This protein binds this small molecule.
Small molecule (SMILES): CNCCCc1cccc(CCc2cc(C)cc(N)n2)c1

Sequence of chain 1.B:
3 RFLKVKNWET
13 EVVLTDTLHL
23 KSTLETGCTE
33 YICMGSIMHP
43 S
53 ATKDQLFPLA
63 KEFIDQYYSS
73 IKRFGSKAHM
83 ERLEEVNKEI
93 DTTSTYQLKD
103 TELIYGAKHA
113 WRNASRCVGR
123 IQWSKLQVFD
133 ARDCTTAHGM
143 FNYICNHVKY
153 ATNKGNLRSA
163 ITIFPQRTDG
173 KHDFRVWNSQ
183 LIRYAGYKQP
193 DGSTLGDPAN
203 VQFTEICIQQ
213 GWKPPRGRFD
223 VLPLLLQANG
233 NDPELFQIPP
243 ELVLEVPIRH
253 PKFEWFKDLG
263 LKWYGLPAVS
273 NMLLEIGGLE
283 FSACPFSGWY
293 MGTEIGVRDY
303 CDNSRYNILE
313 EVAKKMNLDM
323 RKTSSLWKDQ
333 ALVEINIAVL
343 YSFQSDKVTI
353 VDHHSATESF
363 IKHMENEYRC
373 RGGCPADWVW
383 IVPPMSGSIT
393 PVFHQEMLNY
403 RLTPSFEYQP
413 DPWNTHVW

Binding-site contacts:
Ligand atom C16 contacts residue HEM1 of chain 1.I at 3.3 Å.
Ligand atom C02 contacts residue HEM1 of chain 1.I at 3.7 Å.
Ligand atom N02 contacts residue HEM1 of chain 1.I at 3.4 Å.
Ligand atom C12 contacts residue VAL271 of chain 1.B at 3.3 Å (hydrophobic).
Ligand atom C14 contacts residue VAL271 of chain 1.B at 3.4 Å (hydrophobic).
Ligand atom C02 contacts residue TRP291 of chain 1.B at 3.7 Å (hydrophobic).
Ligand atom C14 contacts residue HEM1 of chain 1.I at 3.3 Å.
Ligand atom C07 contacts residue HEM1 of chain 1.I at 3.4 Å.
Ligand atom N02 contacts residue GLU296 of chain 1.B at 2.8 Å (salt-bridge).
Ligand atom C17 contacts residue HEM1 of chain 1.I at 3.7 Å.
Ligand atom C06 contacts residue PRO269 of chain 1.B at 3.9 Å (hydrophobic).
Ligand atom C19 contacts residue ASN273 of chain 1.B at 3.6 Å.
Ligand atom N01 contacts residue PRO269 of chain 1.B at 3.7 Å.
Ligand atom C18 contacts residue ASN273 of chain 1.B at 3.6 Å.
Ligand atom C11 contacts residue VAL271 of chain 1.B at 3.6 Å (hydrophobic).
Ligand atom C09 contacts residue GLU296 of chain 1.B at 3.4 Å.
Ligand atom C09 contacts residue HEM1 of chain 1.I at 3.2 Å.
Ligand atom C13 contacts residue VAL271 of chain 1.B at 3.2 Å (hydrophobic).
Ligand atom C15 contacts residue HEM1 of chain 1.I at 3.6 Å.
Ligand atom C21 contacts residue HIS41 of chain 1.B at 3.6 Å.
Ligand atom N02 contacts residue MET293 of chain 1.B at 3.9 Å.
Ligand atom C02 contacts residue PRO269 of chain 1.B at 3.8 Å (hydrophobic).
Ligand atom N20 contacts residue TYR410 of chain 1.B at 3.4 Å.
Ligand atom C15 contacts residue VAL271 of chain 1.B at 3.7 Å (hydrophobic).
Ligand atom N20 contacts residue HEM1 of chain 1.I at 3.9 Å.
Ligand atom C13 contacts residue HEM1 of chain 1.I at 3.1 Å.
Ligand atom C18 contacts residue HEM1 of chain 1.I at 3.7 Å.
Ligand atom C12 contacts residue HEM1 of chain 1.I at 3.9 Å.
Ligand atom N02 contacts residue TRP291 of chain 1.B at 2.7 Å (h-bond).
Ligand atom C03 contacts residue HEM1 of chain 1.I at 3.2 Å.
Ligand atom C08 contacts residue GLU296 of chain 1.B at 3.5 Å.
Ligand atom C16 contacts residue VAL271 of chain 1.B at 3.8 Å (hydrophobic).
Ligand atom N01 contacts residue GLU296 of chain 1.B at 2.6 Å (salt-bridge).
Ligand atom C06 contacts residue GLU296 of chain 1.B at 3.4 Å.
Ligand atom C05 contacts residue VAL271 of chain 1.B at 3.9 Å (hydrophobic).
Ligand atom C11 contacts residue HEM1 of chain 1.I at 3.4 Å.
Ligand atom C02 contacts residue GLU296 of chain 1.B at 3.5 Å.
Ligand atom C07 contacts residue PHE288 of chain 1.B at 3.7 Å (hydrophobic).
Ligand atom N02 contacts residue TYR292 of chain 1.B at 3.7 Å.
Ligand atom C21 contacts residue TYR410 of chain 1.B at 3.8 Å (hydrophobic).